A small-molecule ligand and the protein it binds are described below.
Small molecule (SMILES): CC(=O)N[C@@H]1[C@@H](O)[C@H](O)[C@@H](CO)O[C@H]1O

Sequence of chain 1.A:
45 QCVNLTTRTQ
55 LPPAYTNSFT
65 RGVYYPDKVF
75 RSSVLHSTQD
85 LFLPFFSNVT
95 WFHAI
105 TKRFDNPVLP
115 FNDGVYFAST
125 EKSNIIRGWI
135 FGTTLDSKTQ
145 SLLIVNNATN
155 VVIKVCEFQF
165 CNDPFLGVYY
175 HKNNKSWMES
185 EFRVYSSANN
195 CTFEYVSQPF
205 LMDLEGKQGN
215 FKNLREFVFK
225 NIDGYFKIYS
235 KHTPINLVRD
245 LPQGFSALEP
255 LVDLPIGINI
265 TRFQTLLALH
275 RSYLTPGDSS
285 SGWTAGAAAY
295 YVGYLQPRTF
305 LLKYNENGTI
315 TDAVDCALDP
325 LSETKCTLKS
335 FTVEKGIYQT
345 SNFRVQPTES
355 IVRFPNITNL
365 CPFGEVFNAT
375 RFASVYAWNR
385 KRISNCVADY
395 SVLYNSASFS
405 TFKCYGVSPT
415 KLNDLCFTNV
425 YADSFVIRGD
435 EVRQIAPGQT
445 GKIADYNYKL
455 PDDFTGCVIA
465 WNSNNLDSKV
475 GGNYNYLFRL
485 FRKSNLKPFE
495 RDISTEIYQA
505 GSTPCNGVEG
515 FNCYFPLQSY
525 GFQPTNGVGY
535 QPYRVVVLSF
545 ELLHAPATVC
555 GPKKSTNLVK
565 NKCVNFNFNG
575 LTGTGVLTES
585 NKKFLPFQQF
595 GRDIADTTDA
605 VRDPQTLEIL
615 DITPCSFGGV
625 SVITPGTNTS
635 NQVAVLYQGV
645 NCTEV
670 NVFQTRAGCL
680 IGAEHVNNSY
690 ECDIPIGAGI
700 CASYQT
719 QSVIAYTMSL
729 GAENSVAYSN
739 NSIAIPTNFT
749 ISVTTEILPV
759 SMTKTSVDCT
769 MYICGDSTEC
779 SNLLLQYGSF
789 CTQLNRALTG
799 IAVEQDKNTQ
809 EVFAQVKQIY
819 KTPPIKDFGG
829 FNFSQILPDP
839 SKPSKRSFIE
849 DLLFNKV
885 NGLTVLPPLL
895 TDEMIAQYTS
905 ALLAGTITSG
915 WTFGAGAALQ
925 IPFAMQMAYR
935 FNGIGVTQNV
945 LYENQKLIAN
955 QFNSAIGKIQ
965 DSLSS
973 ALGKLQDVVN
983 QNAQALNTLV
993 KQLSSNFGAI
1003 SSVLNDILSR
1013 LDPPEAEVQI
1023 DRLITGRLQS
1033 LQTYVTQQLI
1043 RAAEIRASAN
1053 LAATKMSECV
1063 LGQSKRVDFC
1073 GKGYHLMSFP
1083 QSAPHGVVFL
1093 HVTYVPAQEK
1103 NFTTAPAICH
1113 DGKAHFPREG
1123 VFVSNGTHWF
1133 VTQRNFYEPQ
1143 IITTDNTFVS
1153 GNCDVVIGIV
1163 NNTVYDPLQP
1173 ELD

Binding-site contacts:
Ligand atom C8 contacts residue LYS1102 of chain 1.A at 4.2 Å.
Ligand atom C7 contacts residue ASN1103 of chain 1.A at 3.5 Å.
Ligand atom N2 contacts residue ASN1103 of chain 1.A at 2.9 Å (h-bond).
Ligand atom C4 contacts residue ASN1103 of chain 1.A at 4.2 Å.
Ligand atom C8 contacts residue GLU1101 of chain 1.A at 3.3 Å.
Ligand atom C3 contacts residue ASN1103 of chain 1.A at 3.8 Å.
Ligand atom C1 contacts residue ASN1103 of chain 1.A at 1.4 Å.
Ligand atom C6 contacts residue ALA735 of chain 1.A at 3.6 Å (hydrophobic).
Ligand atom C5 contacts residue ALA735 of chain 1.A at 4.0 Å (hydrophobic).
Ligand atom C2 contacts residue ASN1103 of chain 1.A at 2.4 Å.
Ligand atom O5 contacts residue ASN1103 of chain 1.A at 2.4 Å (h-bond).
Ligand atom O7 contacts residue ASN1103 of chain 1.A at 3.7 Å.
Ligand atom C5 contacts residue ASN1103 of chain 1.A at 3.7 Å.